Sequence of chain 1.A:
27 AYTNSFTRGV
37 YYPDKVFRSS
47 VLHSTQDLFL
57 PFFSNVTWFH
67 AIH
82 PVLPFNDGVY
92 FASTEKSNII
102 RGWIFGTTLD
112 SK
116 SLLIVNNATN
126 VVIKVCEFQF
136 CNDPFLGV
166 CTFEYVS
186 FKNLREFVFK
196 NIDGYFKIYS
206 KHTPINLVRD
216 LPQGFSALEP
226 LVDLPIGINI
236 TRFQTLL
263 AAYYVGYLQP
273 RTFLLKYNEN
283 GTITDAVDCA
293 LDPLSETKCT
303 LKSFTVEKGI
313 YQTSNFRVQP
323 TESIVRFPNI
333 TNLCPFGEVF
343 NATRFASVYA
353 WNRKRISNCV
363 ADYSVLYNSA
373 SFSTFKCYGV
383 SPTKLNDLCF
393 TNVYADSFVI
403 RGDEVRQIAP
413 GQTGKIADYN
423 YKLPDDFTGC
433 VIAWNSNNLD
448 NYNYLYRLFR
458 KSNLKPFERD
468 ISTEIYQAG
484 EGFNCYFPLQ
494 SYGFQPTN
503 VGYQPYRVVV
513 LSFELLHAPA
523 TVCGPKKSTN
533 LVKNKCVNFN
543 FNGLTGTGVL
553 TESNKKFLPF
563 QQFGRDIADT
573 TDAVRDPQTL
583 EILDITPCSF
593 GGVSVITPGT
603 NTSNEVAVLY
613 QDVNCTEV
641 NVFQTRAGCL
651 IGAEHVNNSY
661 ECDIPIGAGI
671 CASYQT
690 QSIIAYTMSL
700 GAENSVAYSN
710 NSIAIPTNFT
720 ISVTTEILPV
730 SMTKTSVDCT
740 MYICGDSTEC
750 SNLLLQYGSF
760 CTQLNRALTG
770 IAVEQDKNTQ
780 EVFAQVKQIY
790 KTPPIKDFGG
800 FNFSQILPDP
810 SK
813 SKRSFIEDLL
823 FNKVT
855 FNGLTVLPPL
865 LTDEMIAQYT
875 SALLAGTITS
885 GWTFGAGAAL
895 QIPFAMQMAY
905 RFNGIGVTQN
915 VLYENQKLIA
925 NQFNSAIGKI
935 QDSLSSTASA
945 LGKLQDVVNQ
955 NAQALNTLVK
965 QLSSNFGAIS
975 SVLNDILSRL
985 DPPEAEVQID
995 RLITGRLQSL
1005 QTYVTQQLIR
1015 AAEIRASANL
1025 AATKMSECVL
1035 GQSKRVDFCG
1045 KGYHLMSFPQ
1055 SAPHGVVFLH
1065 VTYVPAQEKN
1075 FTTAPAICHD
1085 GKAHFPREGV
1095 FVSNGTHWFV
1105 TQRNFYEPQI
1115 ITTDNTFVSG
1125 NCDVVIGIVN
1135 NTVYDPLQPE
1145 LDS

Binding-site contacts:
Ligand atom C1 contacts residue ASN125 of chain 1.A at 4.4 Å.
Ligand atom C8 contacts residue THR124 of chain 1.A at 3.8 Å.
Ligand atom C1 contacts residue ASN122 of chain 1.A at 1.4 Å.
Ligand atom O5 contacts residue ASN122 of chain 1.A at 2.4 Å (h-bond).
Ligand atom C4 contacts residue ASN122 of chain 1.A at 4.2 Å.
Ligand atom C7 contacts residue ASN122 of chain 1.A at 3.2 Å.
Ligand atom N2 contacts residue ASN122 of chain 1.A at 2.9 Å (h-bond).
Ligand atom C6 contacts residue VAL127 of chain 1.A at 4.5 Å (hydrophobic).
Ligand atom N2 contacts residue THR124 of chain 1.A at 4.3 Å.
Ligand atom C5 contacts residue ASN122 of chain 1.A at 3.7 Å.
Ligand atom C2 contacts residue ASN122 of chain 1.A at 2.5 Å.
Ligand atom C8 contacts residue ASN122 of chain 1.A at 3.9 Å.
Ligand atom O6 contacts residue VAL127 of chain 1.A at 3.9 Å.
Ligand atom O7 contacts residue ASN122 of chain 1.A at 3.2 Å (h-bond).
Ligand atom C3 contacts residue ASN122 of chain 1.A at 3.8 Å.

A small-molecule ligand and the protein it binds are described below.
Small molecule (SMILES): CC(=O)N[C@@H]1[C@@H](O)[C@H](O)[C@@H](CO)O[C@H]1O